Binding-site contacts:
Ligand atom O5 contacts residue ASN59 of chain 1.A at 3.9 Å.
Ligand atom C1 contacts residue VAL109 of chain 1.A at 3.6 Å (hydrophobic).
Ligand atom O6 contacts residue ASN59 of chain 1.A at 4.1 Å.
Ligand atom O6 contacts residue ASN46 of chain 1.A at 2.9 Å.
Ligand atom N2 contacts residue GLU35 of chain 1.A at 3.3 Å (salt-bridge).
Ligand atom C6 contacts residue ASN59 of chain 1.A at 3.5 Å.
Ligand atom O6 contacts residue ASP48 of chain 1.A at 3.3 Å (salt-bridge).
Ligand atom O7 contacts residue ALA107 of chain 1.A at 2.6 Å (h-bond).
Ligand atom C8 contacts residue PHE34 of chain 1.A at 3.1 Å (hydrophobic).
Ligand atom C2 contacts residue GLN57 of chain 1.A at 4.3 Å.
Ligand atom O3 contacts residue GLN57 of chain 1.A at 3.1 Å (h-bond).
Ligand atom O4 contacts residue ALA107 of chain 1.A at 4.2 Å.
Ligand atom C6 contacts residue ASP52 of chain 1.A at 4.2 Å.
Ligand atom C3 contacts residue ASN59 of chain 1.A at 3.9 Å.
Ligand atom N2 contacts residue GLN57 of chain 1.A at 4.0 Å.
Ligand atom C1 contacts residue ALA107 of chain 1.A at 4.0 Å (hydrophobic).
Ligand atom O7 contacts residue GLN57 of chain 1.A at 2.6 Å (h-bond).
Ligand atom C8 contacts residue TRP63 of chain 1.A at 3.9 Å (hydrophobic).
Ligand atom O7 contacts residue TRP108 of chain 1.A at 3.2 Å (h-bond).
Ligand atom C2 contacts residue ALA107 of chain 1.A at 4.1 Å (hydrophobic).
Ligand atom C3 contacts residue VAL109 of chain 1.A at 3.8 Å (hydrophobic).
Ligand atom C4 contacts residue ASN59 of chain 1.A at 4.0 Å.
Ligand atom C5 contacts residue ASN46 of chain 1.A at 3.9 Å.
Ligand atom C5 contacts residue ASN59 of chain 1.A at 4.0 Å.
Ligand atom O7 contacts residue GLU35 of chain 1.A at 3.4 Å (salt-bridge).
Ligand atom O5 contacts residue ASN46 of chain 1.A at 3.7 Å.
Ligand atom O3 contacts residue ASN59 of chain 1.A at 2.5 Å (h-bond).
Ligand atom C6 contacts residue ASN46 of chain 1.A at 3.1 Å.
Ligand atom O4 contacts residue VAL109 of chain 1.A at 2.8 Å.
Ligand atom C6 contacts residue ASP48 of chain 1.A at 3.5 Å.
Ligand atom N2 contacts residue ALA107 of chain 1.A at 3.4 Å (h-bond).
Ligand atom O5 contacts residue ASP52 of chain 1.A at 3.9 Å.
Ligand atom C7 contacts residue GLN57 of chain 1.A at 3.8 Å.
Ligand atom C7 contacts residue ALA107 of chain 1.A at 3.2 Å (hydrophobic).
Ligand atom C4 contacts residue VAL109 of chain 1.A at 3.8 Å (hydrophobic).
Ligand atom O3 contacts residue GLU35 of chain 1.A at 3.6 Å.
Ligand atom C7 contacts residue GLU35 of chain 1.A at 3.2 Å.
Ligand atom C8 contacts residue GLU35 of chain 1.A at 2.8 Å.
Ligand atom O6 contacts residue ASP52 of chain 1.A at 3.0 Å (salt-bridge).
Ligand atom C8 contacts residue GLN57 of chain 1.A at 4.3 Å.

The small molecule below binds the protein below.
Small molecule (SMILES): CC(=O)N[C@@H]1[C@@H](O)[C@H](O[C@@H]2O[C@H](CO)[C@@H](O)[C@H](O)[C@H]2NC(C)=O)[C@@H](CO)O[C@H]1O

Sequence of chain 1.A:
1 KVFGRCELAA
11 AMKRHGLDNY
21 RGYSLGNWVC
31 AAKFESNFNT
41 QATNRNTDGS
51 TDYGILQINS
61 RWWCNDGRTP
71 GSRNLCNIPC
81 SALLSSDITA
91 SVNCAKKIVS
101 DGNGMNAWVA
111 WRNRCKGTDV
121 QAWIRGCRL